Sequence of chain 1.A:
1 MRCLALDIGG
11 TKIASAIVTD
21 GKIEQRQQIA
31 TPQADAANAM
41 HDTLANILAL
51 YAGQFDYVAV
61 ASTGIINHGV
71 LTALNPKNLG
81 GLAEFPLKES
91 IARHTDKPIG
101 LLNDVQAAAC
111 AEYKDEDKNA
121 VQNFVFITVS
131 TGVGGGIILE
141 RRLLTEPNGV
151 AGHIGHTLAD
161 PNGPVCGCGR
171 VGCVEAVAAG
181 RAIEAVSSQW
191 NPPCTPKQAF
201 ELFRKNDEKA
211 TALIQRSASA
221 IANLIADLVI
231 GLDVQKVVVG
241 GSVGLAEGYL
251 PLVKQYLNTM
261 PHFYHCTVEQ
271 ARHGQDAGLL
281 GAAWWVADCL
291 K

This protein binds this small molecule.
Small molecule (SMILES): CC(=O)N[C@H]1[C@@H](O)[C@H](O)[C@@H](CO)O[C@@H]1O

Binding-site contacts:
Ligand atom C4 contacts residue ASP104 of chain 1.A at 3.6 Å.
Ligand atom C4 contacts residue GLY64 of chain 1.A at 3.9 Å.
Ligand atom O5 contacts residue GLY132 of chain 1.A at 3.9 Å.
Ligand atom C7 contacts residue ASN75 of chain 1.A at 3.7 Å.
Ligand atom O3 contacts residue GLY64 of chain 1.A at 3.0 Å (h-bond).
Ligand atom C1 contacts residue GLU175 of chain 1.A at 3.2 Å.
Ligand atom N2 contacts residue GLY64 of chain 1.A at 3.4 Å (h-bond).
Ligand atom C4 contacts residue THR63 of chain 1.A at 3.9 Å.
Ligand atom C1 contacts residue ASN78 of chain 1.A at 3.5 Å.
Ligand atom O7 contacts residue ASN75 of chain 1.A at 3.0 Å (h-bond).
Ligand atom O7 contacts residue GLY64 of chain 1.A at 3.9 Å.
Ligand atom O6 contacts residue ASP104 of chain 1.A at 3.8 Å.
Ligand atom O6 contacts residue SER130 of chain 1.A at 3.9 Å.
Ligand atom O1 contacts residue GLU175 of chain 1.A at 2.4 Å (salt-bridge).
Ligand atom O4 contacts residue ASP104 of chain 1.A at 2.7 Å (salt-bridge).
Ligand atom N2 contacts residue THR63 of chain 1.A at 3.8 Å.
Ligand atom O1 contacts residue VAL133 of chain 1.A at 3.4 Å (h-bond).
Ligand atom O3 contacts residue ASN103 of chain 1.A at 3.2 Å (h-bond).
Ligand atom C3 contacts residue HIS153 of chain 1.A at 3.7 Å.
Ligand atom O5 contacts residue ASN78 of chain 1.A at 3.9 Å.
Ligand atom C8 contacts residue LEU79 of chain 1.A at 3.8 Å (hydrophobic).
Ligand atom O1 contacts residue HIS156 of chain 1.A at 3.0 Å (h-bond).
Ligand atom O7 contacts residue ALA73 of chain 1.A at 3.8 Å.
Ligand atom O4 contacts residue ASN103 of chain 1.A at 3.1 Å (h-bond).
Ligand atom O4 contacts residue VAL105 of chain 1.A at 3.7 Å.
Ligand atom C8 contacts residue GLY64 of chain 1.A at 3.7 Å.
Ligand atom C7 contacts residue GLY64 of chain 1.A at 3.6 Å.
Ligand atom O5 contacts residue VAL133 of chain 1.A at 4.0 Å.
Ligand atom C8 contacts residue ASN75 of chain 1.A at 3.6 Å.
Ligand atom O5 contacts residue GLU175 of chain 1.A at 3.5 Å (salt-bridge).
Ligand atom O4 contacts residue GLY64 of chain 1.A at 4.1 Å.
Ligand atom O6 contacts residue THR63 of chain 1.A at 3.6 Å.
Ligand atom C8 contacts residue THR63 of chain 1.A at 3.9 Å.
Ligand atom O3 contacts residue HIS153 of chain 1.A at 2.6 Å (h-bond).
Ligand atom C6 contacts residue THR63 of chain 1.A at 3.9 Å.
Ligand atom C7 contacts residue LEU74 of chain 1.A at 3.9 Å (hydrophobic).
Ligand atom C3 contacts residue GLY64 of chain 1.A at 3.8 Å.
Ligand atom C8 contacts residue ALA73 of chain 1.A at 3.7 Å (hydrophobic).
Ligand atom C6 contacts residue ASP104 of chain 1.A at 3.5 Å.
Ligand atom O7 contacts residue LEU74 of chain 1.A at 2.8 Å (h-bond).